Binding-site contacts:
Ligand atom C5 contacts residue ALA210 of chain 1.B at 3.9 Å (hydrophobic).
Ligand atom C12 contacts residue TYR108 of chain 1.B at 3.8 Å (hydrophobic).
Ligand atom C20 contacts residue PHE209 of chain 1.B at 3.8 Å (hydrophobic).
Ligand atom C7 contacts residue MET141 of chain 1.B at 3.8 Å (hydrophobic).
Ligand atom C16 contacts residue TRP105 of chain 1.B at 3.8 Å (hydrophobic).
Ligand atom C8 contacts residue ILE142 of chain 1.B at 3.8 Å (hydrophobic).
Ligand atom C4 contacts residue GLY165 of chain 1.B at 3.7 Å.
Ligand atom C10 contacts residue ILE142 of chain 1.B at 3.7 Å (hydrophobic).
Ligand atom C16 contacts residue GLY145 of chain 1.B at 3.8 Å.
Ligand atom C9 contacts residue MET141 of chain 1.B at 3.8 Å (hydrophobic).
Ligand atom C2 contacts residue GLN213 of chain 1.B at 3.3 Å.
Ligand atom C4 contacts residue CYS166 of chain 1.B at 3.8 Å (hydrophobic).
Ligand atom C18 contacts residue ALA210 of chain 1.B at 3.6 Å (hydrophobic).
Ligand atom C9 contacts residue PHE209 of chain 1.B at 3.4 Å (hydrophobic).
Ligand atom C20 contacts residue MET115 of chain 1.B at 3.9 Å (hydrophobic).
Ligand atom C13 contacts residue PHE209 of chain 1.B at 3.6 Å (hydrophobic).
Ligand atom C13 contacts residue SER112 of chain 1.B at 3.6 Å.
Ligand atom C10 contacts residue PHE209 of chain 1.B at 3.4 Å (hydrophobic).
Ligand atom C18 contacts residue MET141 of chain 1.B at 3.7 Å (hydrophobic).
Ligand atom C17 contacts residue PHE209 of chain 1.B at 3.6 Å (hydrophobic).
Ligand atom C12 contacts residue SER112 of chain 1.B at 3.7 Å.
Ligand atom C20 contacts residue SER112 of chain 1.B at 3.8 Å.
Ligand atom C11 contacts residue PHE209 of chain 1.B at 3.5 Å (hydrophobic).
Ligand atom C2 contacts residue GLY145 of chain 1.B at 3.9 Å.
Ligand atom C3 contacts residue PHE162 of chain 1.B at 3.8 Å (hydrophobic).
Ligand atom C12 contacts residue PHE209 of chain 1.B at 3.5 Å (hydrophobic).
Ligand atom C14 contacts residue LYS241 of chain 1.B at 2.5 Å.
Ligand atom C15 contacts residue SER111 of chain 1.B at 3.8 Å.
Ligand atom C19 contacts residue PHE209 of chain 1.B at 3.8 Å (hydrophobic).
Ligand atom C13 contacts residue LYS241 of chain 1.B at 3.8 Å.
Ligand atom C19 contacts residue MET141 of chain 1.B at 3.6 Å (hydrophobic).
Ligand atom C4 contacts residue PHE162 of chain 1.B at 3.7 Å (hydrophobic).
Ligand atom C16 contacts residue MET141 of chain 1.B at 3.7 Å (hydrophobic).
Ligand atom C8 contacts residue PHE209 of chain 1.B at 3.6 Å (hydrophobic).
Ligand atom C20 contacts residue PHE206 of chain 1.B at 3.9 Å (hydrophobic).
Ligand atom C15 contacts residue MET115 of chain 1.B at 3.6 Å (hydrophobic).
Ligand atom C19 contacts residue PHE206 of chain 1.B at 3.5 Å (hydrophobic).
Ligand atom C15 contacts residue LYS241 of chain 1.B at 1.4 Å.
Ligand atom C5 contacts residue MET141 of chain 1.B at 3.8 Å (hydrophobic).
Ligand atom C3 contacts residue GLN213 of chain 1.B at 3.6 Å.

Sequence of chain 1.B:
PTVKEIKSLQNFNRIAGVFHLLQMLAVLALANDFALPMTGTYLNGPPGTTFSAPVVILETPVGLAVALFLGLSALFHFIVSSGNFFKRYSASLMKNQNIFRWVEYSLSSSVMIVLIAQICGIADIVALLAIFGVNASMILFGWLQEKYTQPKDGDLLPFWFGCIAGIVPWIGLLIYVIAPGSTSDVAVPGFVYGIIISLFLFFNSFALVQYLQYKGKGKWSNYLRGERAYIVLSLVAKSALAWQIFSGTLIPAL

This small molecule binds to this protein.
Small molecule (SMILES): CC1=C(/C=C/C(C)=C/C=C/C(C)=C/C=O)C(C)(C)CCC1